Binding-site contacts:
Ligand atom C8 contacts residue ASN23 of chain 1.E at 3.6 Å.
Ligand atom O2A contacts residue SER162 of chain 1.E at 3.1 Å (h-bond).
Ligand atom O2D contacts residue PRO121 of chain 1.E at 3.7 Å.
Ligand atom C4U contacts residue PRO121 of chain 1.E at 3.1 Å (hydrophobic).
Ligand atom C5U contacts residue PRO121 of chain 1.E at 3.4 Å (hydrophobic).
Ligand atom O2U contacts residue LYS160 of chain 1.E at 3.0 Å.
Ligand atom O3 contacts residue ASN23 of chain 1.E at 3.0 Å (h-bond).
Ligand atom O7 contacts residue ASN23 of chain 1.E at 3.4 Å.
Ligand atom O1A contacts residue SER162 of chain 1.E at 3.5 Å.
Ligand atom O1E contacts residue ASN23 of chain 1.E at 3.2 Å (h-bond).
Ligand atom O1B contacts residue GLY164 of chain 1.E at 3.4 Å (h-bond).
Ligand atom O2D contacts residue ARG120 of chain 1.E at 3.6 Å.
Ligand atom C1E contacts residue ASN23 of chain 1.E at 3.4 Å.
Ligand atom O3D contacts residue VAL327 of chain 1.E at 3.4 Å (h-bond).
Ligand atom N3U contacts residue PRO121 of chain 1.E at 3.3 Å (h-bond).
Ligand atom O2E contacts residue LEU370 of chain 1.E at 3.2 Å.
Ligand atom C4U contacts residue ASP123 of chain 1.E at 3.4 Å.
Ligand atom O4U contacts residue ASP123 of chain 1.E at 3.2 Å (salt-bridge).
Ligand atom N3U contacts residue LEU124 of chain 1.E at 3.6 Å.
Ligand atom C8 contacts residue TRP95 of chain 1.E at 3.7 Å (hydrophobic).
Ligand atom O1E contacts residue ASP305 of chain 1.E at 3.5 Å (salt-bridge).
Ligand atom O4 contacts residue ASP305 of chain 1.E at 2.8 Å (salt-bridge).
Ligand atom C4U contacts residue LEU124 of chain 1.E at 3.4 Å (hydrophobic).
Ligand atom O2D contacts residue ALA119 of chain 1.E at 3.0 Å (h-bond).
Ligand atom N3U contacts residue ASP123 of chain 1.E at 2.8 Å (salt-bridge).
Ligand atom O1A contacts residue VAL163 of chain 1.E at 2.8 Å (h-bond).
Ligand atom C1E contacts residue LYS22 of chain 1.E at 3.2 Å.
Ligand atom O2U contacts residue PRO121 of chain 1.E at 3.6 Å.
Ligand atom C4 contacts residue ASP305 of chain 1.E at 3.6 Å.
Ligand atom O4U contacts residue LEU124 of chain 1.E at 2.6 Å (h-bond).
Ligand atom O2B contacts residue ARG120 of chain 1.E at 2.9 Å (salt-bridge).
Ligand atom C5U contacts residue SER162 of chain 1.E at 3.5 Å.
Ligand atom O1E contacts residue LYS22 of chain 1.E at 3.5 Å (salt-bridge).
Ligand atom O2A contacts residue GLY164 of chain 1.E at 3.5 Å (h-bond).
Ligand atom O3 contacts residue ASP305 of chain 1.E at 3.4 Å (salt-bridge).
Ligand atom C7 contacts residue ASN23 of chain 1.E at 3.5 Å.
Ligand atom O4U contacts residue PRO121 of chain 1.E at 3.5 Å (h-bond).
Ligand atom O2E contacts residue LYS22 of chain 1.E at 2.4 Å (salt-bridge).
Ligand atom O1E contacts residue ARG371 of chain 1.E at 3.4 Å.
Ligand atom O4U contacts residue VAL122 of chain 1.E at 3.3 Å.

Sequence of chain 1.E:
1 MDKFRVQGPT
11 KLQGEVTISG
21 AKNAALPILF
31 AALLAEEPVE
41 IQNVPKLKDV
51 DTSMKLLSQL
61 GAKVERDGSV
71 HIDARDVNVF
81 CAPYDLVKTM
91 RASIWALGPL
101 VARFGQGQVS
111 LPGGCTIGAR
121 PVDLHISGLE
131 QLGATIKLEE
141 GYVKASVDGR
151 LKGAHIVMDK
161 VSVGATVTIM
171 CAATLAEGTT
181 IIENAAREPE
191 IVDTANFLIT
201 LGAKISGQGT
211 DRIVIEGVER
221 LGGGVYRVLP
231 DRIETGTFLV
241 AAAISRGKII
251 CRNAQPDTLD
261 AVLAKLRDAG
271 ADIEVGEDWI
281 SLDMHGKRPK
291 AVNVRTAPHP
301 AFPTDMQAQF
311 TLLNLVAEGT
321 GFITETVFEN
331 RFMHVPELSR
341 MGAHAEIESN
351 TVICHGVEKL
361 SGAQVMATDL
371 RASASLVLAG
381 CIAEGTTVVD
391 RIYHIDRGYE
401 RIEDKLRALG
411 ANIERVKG

A small-molecule ligand and the protein it binds are described below.
Small molecule (SMILES): C=C(O[C@H]1[C@H](O)[C@@H](CO)O[C@H](O[P](=O)(O)O[P](=O)(O)OC[C@H]2O[C@@H](n3ccc(=O)[nH]c3=O)[C@H](O)[C@@H]2O)[C@@H]1NC(C)=O)C(=O)O